A protein and the small-molecule ligand that binds it are described below.
Small molecule (SMILES): CC(=O)N[C@H]1[C@H](O[C@H]2[C@H](O)[C@@H](NC(C)=O)CO[C@@H]2CO)O[C@H](CO)[C@@H](O)[C@@H]1O

Sequence of chain 6.F:
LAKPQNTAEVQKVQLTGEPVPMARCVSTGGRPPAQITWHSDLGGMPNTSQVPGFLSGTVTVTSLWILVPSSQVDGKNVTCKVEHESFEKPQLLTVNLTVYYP

Binding-site contacts:
Ligand atom N2 contacts residue ASN47 of chain 6.F at 3.2 Å (h-bond).
Ligand atom C1 contacts residue ASN47 of chain 6.F at 1.4 Å.
Ligand atom C3 contacts residue ASN47 of chain 6.F at 3.9 Å.
Ligand atom C5 contacts residue ASN47 of chain 6.F at 3.4 Å.
Ligand atom C6 contacts residue ASN47 of chain 6.F at 4.0 Å.
Ligand atom C2 contacts residue ASN47 of chain 6.F at 2.6 Å.
Ligand atom O5 contacts residue ASN47 of chain 6.F at 2.2 Å (h-bond).
Ligand atom C4 contacts residue ASN47 of chain 6.F at 4.2 Å.
Ligand atom O7 contacts residue ASN47 of chain 6.F at 3.9 Å.
Ligand atom C7 contacts residue ASN47 of chain 6.F at 3.8 Å.